This small molecule binds to this protein.
Small molecule (SMILES): CC(=O)N[C@@H]1[C@@H](O[C@@H]2O[C@H](C(=O)O)[C@@H](O[C@@H]3O[C@H](CO)[C@@H](O)[C@H](O[C@@H]4OC(C(=O)O)=C[C@H](O)[C@H]4O)[C@H]3NC(C)=O)[C@H](O)[C@H]2O)[C@H](O)[C@@H](CO)O[C@H]1O

Sequence of chain 1.I:
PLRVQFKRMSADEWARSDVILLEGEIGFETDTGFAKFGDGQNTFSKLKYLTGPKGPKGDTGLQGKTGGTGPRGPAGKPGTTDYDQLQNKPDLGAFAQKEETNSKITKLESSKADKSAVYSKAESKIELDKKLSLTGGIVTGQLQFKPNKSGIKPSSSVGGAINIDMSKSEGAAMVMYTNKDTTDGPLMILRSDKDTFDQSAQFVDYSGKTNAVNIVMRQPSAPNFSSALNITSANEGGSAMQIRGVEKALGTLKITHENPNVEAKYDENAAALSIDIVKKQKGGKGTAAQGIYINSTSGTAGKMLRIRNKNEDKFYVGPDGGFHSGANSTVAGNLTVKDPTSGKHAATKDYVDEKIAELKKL

Sequence of chain 1.G:
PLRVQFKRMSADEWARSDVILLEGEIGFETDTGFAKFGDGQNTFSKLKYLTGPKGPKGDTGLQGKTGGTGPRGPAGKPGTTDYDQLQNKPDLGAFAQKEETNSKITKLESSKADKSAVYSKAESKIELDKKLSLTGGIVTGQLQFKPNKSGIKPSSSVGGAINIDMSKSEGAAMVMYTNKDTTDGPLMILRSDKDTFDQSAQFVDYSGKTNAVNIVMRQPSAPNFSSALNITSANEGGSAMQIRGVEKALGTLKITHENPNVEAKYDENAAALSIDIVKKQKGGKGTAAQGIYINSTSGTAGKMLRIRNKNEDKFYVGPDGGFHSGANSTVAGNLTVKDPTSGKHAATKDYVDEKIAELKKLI

Binding-site contacts:
Ligand atom C6 contacts residue ASN274 of chain 1.H at 3.7 Å.
Ligand atom C2 contacts residue ARG313 of chain 1.I at 3.5 Å.
Ligand atom O5 contacts residue ARG313 of chain 1.I at 3.6 Å.
Ligand atom O4 contacts residue ARG313 of chain 1.I at 3.1 Å (salt-bridge).
Ligand atom O4 contacts residue ASN274 of chain 1.H at 4.0 Å.
Ligand atom O6B contacts residue GLN295 of chain 1.G at 2.9 Å (h-bond).
Ligand atom C7 contacts residue LEU255 of chain 1.I at 4.0 Å (hydrophobic).
Ligand atom C8 contacts residue GLU273 of chain 1.H at 3.6 Å.
Ligand atom C7 contacts residue ASN274 of chain 1.H at 3.8 Å.
Ligand atom C3 contacts residue ARG313 of chain 1.I at 3.9 Å.
Ligand atom O4 contacts residue ALA254 of chain 1.I at 3.2 Å.
Ligand atom O2 contacts residue ARG313 of chain 1.I at 3.4 Å (salt-bridge).
Ligand atom O6B contacts residue ASN274 of chain 1.H at 3.2 Å.
Ligand atom O6A contacts residue TYR298 of chain 1.G at 3.0 Å.
Ligand atom O3 contacts residue LYS259 of chain 1.I at 2.5 Å (salt-bridge).
Ligand atom C4 contacts residue ARG313 of chain 1.I at 4.0 Å.
Ligand atom O7 contacts residue LEU255 of chain 1.I at 3.6 Å.
Ligand atom O5 contacts residue ASN274 of chain 1.H at 3.5 Å (h-bond).
Ligand atom O6A contacts residue GLN295 of chain 1.G at 3.7 Å.
Ligand atom C1 contacts residue ASN274 of chain 1.H at 3.6 Å.
Ligand atom O3 contacts residue ARG313 of chain 1.I at 3.6 Å (salt-bridge).
Ligand atom C4 contacts residue ARG311 of chain 1.I at 3.6 Å.
Ligand atom O3 contacts residue ASP281 of chain 1.H at 3.9 Å.
Ligand atom O4 contacts residue ARG311 of chain 1.I at 3.9 Å.
Ligand atom C3 contacts residue LYS259 of chain 1.I at 3.3 Å.
Ligand atom O4 contacts residue TYR298 of chain 1.G at 4.0 Å.
Ligand atom C8 contacts residue ASN274 of chain 1.H at 2.7 Å.
Ligand atom O3 contacts residue ASN274 of chain 1.H at 3.8 Å.
Ligand atom O3 contacts residue ARG311 of chain 1.I at 3.7 Å.
Ligand atom C6 contacts residue GLN295 of chain 1.G at 3.5 Å.
Ligand atom O5 contacts residue ASN274 of chain 1.H at 3.9 Å.
Ligand atom O7 contacts residue ARG311 of chain 1.I at 3.5 Å (salt-bridge).
Ligand atom C1 contacts residue ARG313 of chain 1.I at 2.8 Å.
Ligand atom O6A contacts residue ASN274 of chain 1.H at 3.4 Å (h-bond).
Ligand atom C8 contacts residue LEU255 of chain 1.I at 3.7 Å (hydrophobic).
Ligand atom N2 contacts residue TYR298 of chain 1.G at 3.7 Å.
Ligand atom C4 contacts residue ASN274 of chain 1.H at 3.6 Å.
Ligand atom O6B contacts residue GLU273 of chain 1.H at 3.8 Å.
Ligand atom C5 contacts residue ARG313 of chain 1.I at 3.7 Å.
Ligand atom C6 contacts residue TYR298 of chain 1.G at 3.7 Å (hydrophobic).

Sequence of chain 1.H:
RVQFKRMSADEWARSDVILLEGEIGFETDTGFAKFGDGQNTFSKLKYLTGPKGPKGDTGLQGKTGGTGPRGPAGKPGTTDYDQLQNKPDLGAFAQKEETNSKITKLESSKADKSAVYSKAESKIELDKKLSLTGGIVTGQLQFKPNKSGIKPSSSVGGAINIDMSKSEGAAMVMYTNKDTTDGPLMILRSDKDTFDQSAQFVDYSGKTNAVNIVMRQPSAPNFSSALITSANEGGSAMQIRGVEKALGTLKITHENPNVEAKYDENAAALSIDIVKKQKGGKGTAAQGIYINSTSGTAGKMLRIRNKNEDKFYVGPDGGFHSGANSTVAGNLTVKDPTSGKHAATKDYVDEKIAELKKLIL